Binding-site contacts:
Ligand atom O5 contacts residue SER346 of chain 2.B at 4.1 Å.
Ligand atom O7 contacts residue GLU357 of chain 2.B at 4.5 Å.
Ligand atom O6 contacts residue SER346 of chain 2.B at 4.2 Å.
Ligand atom C5 contacts residue GLY344 of chain 2.B at 3.8 Å.
Ligand atom C7 contacts residue ASN349 of chain 2.B at 4.1 Å.
Ligand atom C5 contacts residue ASN349 of chain 2.B at 2.6 Å.
Ligand atom C3 contacts residue ASN349 of chain 2.B at 3.6 Å.
Ligand atom C8 contacts residue ASN349 of chain 2.B at 3.8 Å.
Ligand atom O7 contacts residue PHE345 of chain 2.B at 4.3 Å.
Ligand atom C1 contacts residue SER346 of chain 2.B at 4.0 Å.
Ligand atom C8 contacts residue PRO343 of chain 2.B at 4.3 Å (hydrophobic).
Ligand atom C8 contacts residue GLY344 of chain 2.B at 3.7 Å.
Ligand atom O7 contacts residue PRO343 of chain 2.B at 3.5 Å.
Ligand atom O5 contacts residue ASN349 of chain 2.B at 1.3 Å (h-bond).
Ligand atom C6 contacts residue PHE345 of chain 2.B at 4.2 Å (hydrophobic).
Ligand atom C3 contacts residue GLY344 of chain 2.B at 4.2 Å.
Ligand atom C8 contacts residue PHE345 of chain 2.B at 4.1 Å (hydrophobic).
Ligand atom C4 contacts residue GLY344 of chain 2.B at 4.4 Å.
Ligand atom C6 contacts residue ASP348 of chain 2.B at 4.4 Å.
Ligand atom C6 contacts residue ASN349 of chain 2.B at 3.5 Å.
Ligand atom O4 contacts residue GLY344 of chain 2.B at 4.0 Å.
Ligand atom C8 contacts residue ALA342 of chain 2.B at 4.1 Å (hydrophobic).
Ligand atom C7 contacts residue PRO343 of chain 2.B at 4.4 Å (hydrophobic).
Ligand atom C1 contacts residue ASN349 of chain 2.B at 1.3 Å.
Ligand atom C7 contacts residue GLY344 of chain 2.B at 3.3 Å.
Ligand atom O5 contacts residue GLY344 of chain 2.B at 4.4 Å.
Ligand atom C1 contacts residue GLY344 of chain 2.B at 4.3 Å.
Ligand atom N2 contacts residue ASN349 of chain 2.B at 3.6 Å.
Ligand atom C4 contacts residue ASN349 of chain 2.B at 3.6 Å.
Ligand atom O5 contacts residue SER346 of chain 2.B at 3.7 Å.
Ligand atom C5 contacts residue SER346 of chain 2.B at 4.1 Å.
Ligand atom O7 contacts residue GLY344 of chain 2.B at 2.5 Å (h-bond).
Ligand atom C2 contacts residue ASN349 of chain 2.B at 2.8 Å.
Ligand atom O6 contacts residue ASN349 of chain 2.B at 3.9 Å.
Ligand atom C6 contacts residue SER346 of chain 2.B at 3.5 Å.

The small molecule below binds the protein below.
Small molecule (SMILES): CC(=O)N[C@H]1[C@H](O[C@H]2[C@H](O)[C@@H](NC(C)=O)CO[C@@H]2CO[C@@H]2O[C@@H](C)[C@@H](O)[C@@H](O)[C@@H]2O)O[C@H](CO)[C@@H](O)[C@@H]1O

Sequence of chain 2.B:
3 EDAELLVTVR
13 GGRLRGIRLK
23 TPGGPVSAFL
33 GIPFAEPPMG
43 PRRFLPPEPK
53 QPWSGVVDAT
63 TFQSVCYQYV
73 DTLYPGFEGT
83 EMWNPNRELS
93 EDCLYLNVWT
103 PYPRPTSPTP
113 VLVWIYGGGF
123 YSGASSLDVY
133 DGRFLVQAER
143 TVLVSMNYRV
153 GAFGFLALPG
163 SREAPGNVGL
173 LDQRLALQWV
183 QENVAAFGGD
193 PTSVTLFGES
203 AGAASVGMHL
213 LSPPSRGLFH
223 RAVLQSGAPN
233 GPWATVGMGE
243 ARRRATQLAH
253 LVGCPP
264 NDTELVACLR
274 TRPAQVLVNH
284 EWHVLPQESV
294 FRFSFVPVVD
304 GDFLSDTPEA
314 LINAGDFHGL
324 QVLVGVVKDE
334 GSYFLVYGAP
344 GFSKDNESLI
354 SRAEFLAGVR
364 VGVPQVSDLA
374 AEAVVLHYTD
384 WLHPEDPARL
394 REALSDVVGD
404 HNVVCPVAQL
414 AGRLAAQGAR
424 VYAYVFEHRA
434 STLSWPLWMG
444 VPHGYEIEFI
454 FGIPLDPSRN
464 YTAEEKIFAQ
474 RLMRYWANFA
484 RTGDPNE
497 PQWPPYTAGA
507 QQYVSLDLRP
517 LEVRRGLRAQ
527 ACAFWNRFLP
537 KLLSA